Sequence of chain 2.A:
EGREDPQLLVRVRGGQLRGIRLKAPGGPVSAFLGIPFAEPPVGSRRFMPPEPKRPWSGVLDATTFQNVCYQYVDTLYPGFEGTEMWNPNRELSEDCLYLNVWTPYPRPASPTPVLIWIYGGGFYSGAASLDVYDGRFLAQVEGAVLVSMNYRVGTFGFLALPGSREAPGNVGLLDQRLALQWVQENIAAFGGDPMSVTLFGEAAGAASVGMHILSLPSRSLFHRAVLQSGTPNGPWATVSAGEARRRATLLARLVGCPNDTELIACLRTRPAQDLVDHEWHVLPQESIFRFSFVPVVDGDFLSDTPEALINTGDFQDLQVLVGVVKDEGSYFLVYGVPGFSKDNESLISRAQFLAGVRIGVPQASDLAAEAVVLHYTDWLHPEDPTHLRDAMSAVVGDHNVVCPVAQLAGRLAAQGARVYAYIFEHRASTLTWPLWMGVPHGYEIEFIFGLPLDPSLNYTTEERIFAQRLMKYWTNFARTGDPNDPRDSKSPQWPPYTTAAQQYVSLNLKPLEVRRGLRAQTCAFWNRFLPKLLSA

A protein and the small-molecule ligand that binds it are described below.
Small molecule (SMILES): CCCC(=O)SCC[N+](C)(C)C

Binding-site contacts:
Ligand atom C21 contacts residue PHE338 of chain 2.A at 4.2 Å (hydrophobic).
Ligand atom C19 contacts residue TYR341 of chain 2.A at 3.5 Å (hydrophobic).
Ligand atom C20 contacts residue TYR341 of chain 2.A at 4.3 Å (hydrophobic).
Ligand atom C19 contacts residue ASP74 of chain 2.A at 4.1 Å.
Ligand atom O12 contacts residue TRP286 of chain 2.A at 3.7 Å.
Ligand atom C21 contacts residue TYR337 of chain 2.A at 3.4 Å (hydrophobic).
Ligand atom C20 contacts residue BUA1 of chain 2.H at 4.2 Å.
Ligand atom C21 contacts residue BUA1 of chain 2.H at 3.8 Å.
Ligand atom S17 contacts residue TYR341 of chain 2.A at 4.2 Å.
Ligand atom O12 contacts residue TYR124 of chain 2.A at 4.5 Å.
Ligand atom C18 contacts residue TRP286 of chain 2.A at 4.1 Å (hydrophobic).
Ligand atom C21 contacts residue TYR124 of chain 2.A at 3.9 Å (hydrophobic).
Ligand atom S17 contacts residue ASP74 of chain 2.A at 4.4 Å.
Ligand atom C22 contacts residue TYR72 of chain 2.A at 3.9 Å (hydrophobic).
Ligand atom C16 contacts residue TRP286 of chain 2.A at 3.9 Å (hydrophobic).
Ligand atom C20 contacts residue TYR124 of chain 2.A at 3.3 Å (hydrophobic).
Ligand atom C15 contacts residue TYR72 of chain 2.A at 3.4 Å (hydrophobic).
Ligand atom C21 contacts residue TYR341 of chain 2.A at 4.1 Å (hydrophobic).
Ligand atom C18 contacts residue TYR341 of chain 2.A at 3.8 Å (hydrophobic).
Ligand atom C18 contacts residue TYR124 of chain 2.A at 3.9 Å (hydrophobic).
Ligand atom S17 contacts residue TYR72 of chain 2.A at 3.7 Å.
Ligand atom O12 contacts residue TYR341 of chain 2.A at 4.4 Å.
Ligand atom C13 contacts residue TYR72 of chain 2.A at 3.3 Å (hydrophobic).
Ligand atom S17 contacts residue TRP286 of chain 2.A at 3.9 Å.
Ligand atom C11 contacts residue TRP286 of chain 2.A at 4.5 Å (hydrophobic).
Ligand atom C19 contacts residue TYR124 of chain 2.A at 3.4 Å (hydrophobic).
Ligand atom C21 contacts residue ETM1 of chain 2.G at 4.1 Å.
Ligand atom S17 contacts residue TYR124 of chain 2.A at 4.4 Å.
Ligand atom N14 contacts residue TYR72 of chain 2.A at 3.8 Å.
Ligand atom C16 contacts residue TYR72 of chain 2.A at 4.2 Å (hydrophobic).
Ligand atom C13 contacts residue TRP286 of chain 2.A at 3.7 Å (hydrophobic).